Binding-site contacts:
Ligand atom C2 contacts residue ASN12 of chain 25.M at 3.3 Å.
Ligand atom C1 contacts residue ASN12 of chain 25.M at 2.2 Å.
Ligand atom N2 contacts residue ASN12 of chain 25.M at 3.8 Å.
Ligand atom O7 contacts residue ASN12 of chain 25.M at 3.6 Å.
Ligand atom O5 contacts residue ASN12 of chain 25.M at 2.8 Å (h-bond).
Ligand atom C5 contacts residue ASN12 of chain 25.M at 4.2 Å.
Ligand atom C7 contacts residue ASN12 of chain 25.M at 3.9 Å.

This protein binds this small molecule.
Small molecule (SMILES): CC(=O)N[C@H]1[C@H](O[C@H]2[C@H](O)[C@@H](NC(C)=O)CO[C@@H]2CO)O[C@H](CO)[C@@H](O)[C@@H]1O

Sequence of chain 25.M:
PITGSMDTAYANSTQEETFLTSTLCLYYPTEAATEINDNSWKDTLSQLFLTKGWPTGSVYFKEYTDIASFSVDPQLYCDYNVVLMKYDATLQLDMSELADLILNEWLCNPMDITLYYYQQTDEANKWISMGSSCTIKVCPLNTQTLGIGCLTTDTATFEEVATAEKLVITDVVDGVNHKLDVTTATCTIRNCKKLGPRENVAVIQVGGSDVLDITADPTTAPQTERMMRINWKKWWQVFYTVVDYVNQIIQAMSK